This protein binds this small molecule.
Small molecule (SMILES): C=C(O[C@H]1[C@H](O)[C@@H](CO)O[C@H](O[P](=O)(O)O[P](=O)(O)OC[C@H]2O[C@@H](n3ccc(=O)[nH]c3=O)[C@H](O)[C@@H]2O)[C@@H]1NC(C)=O)C(=O)O

Sequence of chain 1.A:
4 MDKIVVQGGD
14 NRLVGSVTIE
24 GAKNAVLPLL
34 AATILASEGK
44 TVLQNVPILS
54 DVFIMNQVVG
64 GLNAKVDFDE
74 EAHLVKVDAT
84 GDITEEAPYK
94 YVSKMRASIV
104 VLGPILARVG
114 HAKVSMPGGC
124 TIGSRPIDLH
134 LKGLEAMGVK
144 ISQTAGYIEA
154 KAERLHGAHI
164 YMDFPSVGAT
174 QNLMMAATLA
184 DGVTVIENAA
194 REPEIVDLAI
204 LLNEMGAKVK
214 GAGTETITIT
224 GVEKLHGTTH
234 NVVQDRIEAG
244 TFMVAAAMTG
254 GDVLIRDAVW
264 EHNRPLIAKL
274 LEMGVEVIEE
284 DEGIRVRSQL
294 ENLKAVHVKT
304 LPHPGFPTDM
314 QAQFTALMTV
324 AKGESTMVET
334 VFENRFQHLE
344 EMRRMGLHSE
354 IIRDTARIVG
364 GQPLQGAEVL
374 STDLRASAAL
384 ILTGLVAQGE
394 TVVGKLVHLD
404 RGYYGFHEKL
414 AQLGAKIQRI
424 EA

Binding-site contacts:
Ligand atom O4D contacts residue PHE167 of chain 1.A at 3.3 Å.
Ligand atom C3D contacts residue VAL334 of chain 1.A at 3.6 Å (hydrophobic).
Ligand atom C8 contacts residue ASN27 of chain 1.A at 3.3 Å.
Ligand atom O3 contacts residue ASP312 of chain 1.A at 3.5 Å (salt-bridge).
Ligand atom C8 contacts residue ALA100 of chain 1.A at 3.5 Å (hydrophobic).
Ligand atom O1 contacts residue ARG128 of chain 1.A at 3.5 Å (salt-bridge).
Ligand atom O2A contacts residue VAL170 of chain 1.A at 2.9 Å (h-bond).
Ligand atom C5U contacts residue SER169 of chain 1.A at 3.4 Å.
Ligand atom C4U contacts residue LEU132 of chain 1.A at 3.6 Å (hydrophobic).
Ligand atom N3U contacts residue ASP131 of chain 1.A at 2.9 Å (salt-bridge).
Ligand atom C5U contacts residue PRO129 of chain 1.A at 3.3 Å (hydrophobic).
Ligand atom C7 contacts residue ASN27 of chain 1.A at 3.3 Å.
Ligand atom O7 contacts residue ASN27 of chain 1.A at 3.3 Å.
Ligand atom O4 contacts residue ASP312 of chain 1.A at 2.6 Å (salt-bridge).
Ligand atom C4U contacts residue PRO129 of chain 1.A at 3.0 Å (hydrophobic).
Ligand atom O2B contacts residue ARG128 of chain 1.A at 3.0 Å (salt-bridge).
Ligand atom O4 contacts residue PHE335 of chain 1.A at 3.4 Å.
Ligand atom O4 contacts residue ARG338 of chain 1.A at 3.6 Å.
Ligand atom O1E contacts residue LYS26 of chain 1.A at 2.6 Å (salt-bridge).
Ligand atom O4U contacts residue ILE130 of chain 1.A at 3.1 Å.
Ligand atom O3 contacts residue ASN27 of chain 1.A at 3.1 Å (h-bond).
Ligand atom O4U contacts residue LEU132 of chain 1.A at 2.8 Å (h-bond).
Ligand atom C4 contacts residue ASP312 of chain 1.A at 3.5 Å.
Ligand atom N3U contacts residue PRO129 of chain 1.A at 3.3 Å (h-bond).
Ligand atom O2E contacts residue LYS26 of chain 1.A at 3.3 Å (salt-bridge).
Ligand atom O4U contacts residue PRO129 of chain 1.A at 3.3 Å (h-bond).
Ligand atom O1A contacts residue SER169 of chain 1.A at 2.6 Å (h-bond).
Ligand atom C1E contacts residue LYS26 of chain 1.A at 3.3 Å.
Ligand atom O3D contacts residue VAL334 of chain 1.A at 2.6 Å (h-bond).
Ligand atom O2D contacts residue PRO129 of chain 1.A at 3.2 Å.
Ligand atom C4U contacts residue ASP131 of chain 1.A at 3.6 Å.
Ligand atom O2U contacts residue PRO129 of chain 1.A at 3.5 Å.
Ligand atom O4U contacts residue ASP131 of chain 1.A at 3.3 Å (salt-bridge).
Ligand atom O1B contacts residue VAL170 of chain 1.A at 3.6 Å.
Ligand atom C2 contacts residue ASN27 of chain 1.A at 3.5 Å.
Ligand atom O1B contacts residue GLY171 of chain 1.A at 2.9 Å (h-bond).
Ligand atom N2 contacts residue ASN27 of chain 1.A at 3.6 Å.
Ligand atom O2A contacts residue SER169 of chain 1.A at 3.5 Å.
Ligand atom O1E contacts residue ASN27 of chain 1.A at 3.4 Å (h-bond).
Ligand atom O2D contacts residue ARG128 of chain 1.A at 3.4 Å.